The small molecule below binds the protein below.
Small molecule (SMILES): Cc1ncc(-c2nc3c(OC4(C)CC4)nc(Nc4cnn(C5CC6(C5)CN(C)C6)c4)nc3cc2F)cn1

Sequence of chain 1.A:
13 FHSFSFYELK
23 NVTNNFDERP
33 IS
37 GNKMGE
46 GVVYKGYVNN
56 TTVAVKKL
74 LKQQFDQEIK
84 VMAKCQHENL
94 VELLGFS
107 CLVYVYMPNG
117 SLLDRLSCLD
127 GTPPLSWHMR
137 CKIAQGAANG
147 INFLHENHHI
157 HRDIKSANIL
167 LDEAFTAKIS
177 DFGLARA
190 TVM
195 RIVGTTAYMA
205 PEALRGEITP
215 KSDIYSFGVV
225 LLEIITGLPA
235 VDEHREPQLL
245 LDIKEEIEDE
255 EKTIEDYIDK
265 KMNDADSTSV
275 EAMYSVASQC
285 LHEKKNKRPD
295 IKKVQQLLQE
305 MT

Binding-site contacts:
Ligand atom C5 contacts residue MET113 of chain 1.A at 3.1 Å (hydrophobic).
Ligand atom C10 contacts residue TYR110 of chain 1.A at 3.8 Å (hydrophobic).
Ligand atom C4 contacts residue MET40 of chain 1.A at 3.8 Å (hydrophobic).
Ligand atom C16 contacts residue MET40 of chain 1.A at 3.7 Å (hydrophobic).
Ligand atom C11 contacts residue LEU166 of chain 1.A at 3.4 Å (hydrophobic).
Ligand atom C18 contacts residue TYR112 of chain 1.A at 3.8 Å (hydrophobic).
Ligand atom N35 contacts residue TYR112 of chain 1.A at 3.7 Å.
Ligand atom C9 contacts residue GLY116 of chain 1.A at 3.5 Å.
Ligand atom C24 contacts residue LYS61 of chain 1.A at 3.5 Å.
Ligand atom N31 contacts residue MET113 of chain 1.A at 3.0 Å (h-bond).
Ligand atom N34 contacts residue THR128 of chain 1.A at 3.8 Å.
Ligand atom C20 contacts residue PRO114 of chain 1.A at 3.2 Å (hydrophobic).
Ligand atom C1 contacts residue MET113 of chain 1.A at 3.6 Å (hydrophobic).
Ligand atom N27 contacts residue TYR110 of chain 1.A at 3.5 Å.
Ligand atom C2 contacts residue SER176 of chain 1.A at 3.7 Å.
Ligand atom C19 contacts residue THR128 of chain 1.A at 3.8 Å.
Ligand atom N27 contacts residue ASP177 of chain 1.A at 3.8 Å.
Ligand atom C10 contacts residue LEU166 of chain 1.A at 3.5 Å (hydrophobic).
Ligand atom C9 contacts residue MET113 of chain 1.A at 3.2 Å (hydrophobic).
Ligand atom C5 contacts residue TYR112 of chain 1.A at 3.7 Å (hydrophobic).
Ligand atom C7 contacts residue MET113 of chain 1.A at 3.9 Å (hydrophobic).
Ligand atom C13 contacts residue TYR110 of chain 1.A at 3.7 Å (hydrophobic).
Ligand atom C4 contacts residue GLY116 of chain 1.A at 3.8 Å.
Ligand atom C5 contacts residue GLY116 of chain 1.A at 3.4 Å.
Ligand atom N35 contacts residue MET113 of chain 1.A at 2.7 Å (h-bond).
Ligand atom C17 contacts residue ARG121 of chain 1.A at 3.5 Å.
Ligand atom N27 contacts residue SER176 of chain 1.A at 3.9 Å.
Ligand atom C1 contacts residue VAL111 of chain 1.A at 3.7 Å (hydrophobic).
Ligand atom C24 contacts residue TYR110 of chain 1.A at 3.7 Å (hydrophobic).
Ligand atom C17 contacts residue PRO114 of chain 1.A at 3.7 Å (hydrophobic).
Ligand atom C8 contacts residue LEU166 of chain 1.A at 3.7 Å (hydrophobic).
Ligand atom C14 contacts residue MET113 of chain 1.A at 3.7 Å (hydrophobic).
Ligand atom N30 contacts residue LEU166 of chain 1.A at 3.5 Å.
Ligand atom C7 contacts residue ALA59 of chain 1.A at 3.8 Å (hydrophobic).
Ligand atom C24 contacts residue ASP177 of chain 1.A at 3.8 Å.
Ligand atom C24 contacts residue GLU81 of chain 1.A at 3.5 Å.
Ligand atom C1 contacts residue LEU166 of chain 1.A at 3.7 Å (hydrophobic).
Ligand atom F37 contacts residue TYR110 of chain 1.A at 2.9 Å.
Ligand atom C1 contacts residue ALA59 of chain 1.A at 3.7 Å (hydrophobic).
Ligand atom C7 contacts residue LEU166 of chain 1.A at 3.8 Å (hydrophobic).